Binding-site contacts:
Ligand atom O4 contacts residue NAG1 of chain 2.DA at 3.0 Å.
Ligand atom C7 contacts residue ASN69 of chain 2.F at 3.8 Å.
Ligand atom O5 contacts residue MET33 of chain 2.F at 4.2 Å.
Ligand atom C7 contacts residue SER70 of chain 2.F at 4.4 Å.
Ligand atom C3 contacts residue VAL31 of chain 2.F at 3.0 Å (hydrophobic).
Ligand atom C6 contacts residue LEU24 of chain 2.F at 4.5 Å (hydrophobic).
Ligand atom C4 contacts residue VAL31 of chain 2.F at 3.8 Å (hydrophobic).
Ligand atom C6 contacts residue MET33 of chain 2.F at 3.5 Å (hydrophobic).
Ligand atom O1 contacts residue SER70 of chain 2.F at 4.2 Å.
Ligand atom O7 contacts residue ASN69 of chain 2.F at 3.8 Å.
Ligand atom O1 contacts residue MET33 of chain 2.F at 3.9 Å.
Ligand atom C2 contacts residue VAL31 of chain 2.F at 4.0 Å (hydrophobic).
Ligand atom C5 contacts residue NAG1 of chain 2.DA at 4.3 Å.
Ligand atom C6 contacts residue ASN69 of chain 2.F at 4.4 Å.
Ligand atom C1 contacts residue ASN69 of chain 2.F at 2.7 Å.
Ligand atom O3 contacts residue VAL31 of chain 2.F at 3.6 Å.
Ligand atom C2 contacts residue ASN69 of chain 2.F at 4.2 Å.
Ligand atom C5 contacts residue VAL31 of chain 2.F at 4.2 Å (hydrophobic).
Ligand atom O1 contacts residue ASN69 of chain 2.F at 2.1 Å (h-bond).
Ligand atom C1 contacts residue VAL31 of chain 2.F at 4.3 Å (hydrophobic).
Ligand atom C5 contacts residue ASN69 of chain 2.F at 3.7 Å.
Ligand atom C8 contacts residue SER70 of chain 2.F at 3.7 Å.
Ligand atom C5 contacts residue MET33 of chain 2.F at 3.7 Å (hydrophobic).
Ligand atom N2 contacts residue VAL31 of chain 2.F at 4.0 Å.
Ligand atom N2 contacts residue ASN69 of chain 2.F at 4.3 Å.
Ligand atom C6 contacts residue NAG1 of chain 2.DA at 4.3 Å.
Ligand atom O6 contacts residue NAG1 of chain 2.DA at 3.0 Å.
Ligand atom O1 contacts residue VAL31 of chain 2.F at 3.4 Å (h-bond).
Ligand atom C4 contacts residue NAG1 of chain 2.DA at 3.2 Å.
Ligand atom O5 contacts residue ASN69 of chain 2.F at 2.8 Å (h-bond).
Ligand atom O3 contacts residue NAG1 of chain 2.DA at 2.6 Å (h-bond).
Ligand atom O4 contacts residue VAL31 of chain 2.F at 3.3 Å.
Ligand atom C8 contacts residue ARG57 of chain 2.F at 4.2 Å.
Ligand atom C3 contacts residue NAG1 of chain 2.DA at 3.7 Å.
Ligand atom C8 contacts residue ASN69 of chain 2.F at 3.4 Å.

This small molecule binds to this protein.
Small molecule (SMILES): CC(=O)N[C@@H]1[C@@H](O)[C@H](O)[C@@H](CO)O[C@H]1O

Sequence of chain 2.F:
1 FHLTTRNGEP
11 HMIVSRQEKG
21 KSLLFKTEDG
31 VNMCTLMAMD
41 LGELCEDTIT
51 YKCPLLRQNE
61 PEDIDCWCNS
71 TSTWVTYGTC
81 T